Sequence of chain 1.A:
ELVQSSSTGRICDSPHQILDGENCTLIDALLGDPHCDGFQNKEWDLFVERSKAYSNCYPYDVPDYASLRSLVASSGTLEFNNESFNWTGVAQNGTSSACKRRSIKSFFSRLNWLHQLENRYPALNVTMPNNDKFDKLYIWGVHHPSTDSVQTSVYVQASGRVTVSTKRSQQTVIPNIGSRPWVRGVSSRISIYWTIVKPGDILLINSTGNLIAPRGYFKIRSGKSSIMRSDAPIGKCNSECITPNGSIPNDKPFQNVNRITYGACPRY

This protein binds this small molecule.
Small molecule (SMILES): CC(=O)N[C@H]1[C@H](OC[C@H]2OC[C@H](NC(C)=O)[C@@H](O)[C@@H]2O)O[C@H](CO)[C@@H](O[C@@H]2O[C@H](CO)[C@@H](O)[C@H](O)[C@@H]2O)[C@@H]1O

Binding-site contacts:
Ligand atom O5 contacts residue ASN27 of chain 1.A at 2.4 Å (h-bond).
Ligand atom C5 contacts residue ASN27 of chain 1.A at 3.7 Å.
Ligand atom O5 contacts residue TYR58 of chain 1.A at 4.3 Å.
Ligand atom C1 contacts residue ASN27 of chain 1.A at 1.4 Å.
Ligand atom C4 contacts residue ASN27 of chain 1.A at 4.2 Å.
Ligand atom O7 contacts residue GLU26 of chain 1.A at 3.2 Å.
Ligand atom C8 contacts residue HIS39 of chain 1.A at 3.9 Å.
Ligand atom C7 contacts residue ASN27 of chain 1.A at 3.4 Å.
Ligand atom C8 contacts residue ASN27 of chain 1.A at 3.6 Å.
Ligand atom N2 contacts residue ASN27 of chain 1.A at 2.8 Å (h-bond).
Ligand atom N2 contacts residue GLU26 of chain 1.A at 3.9 Å.
Ligand atom C7 contacts residue GLU26 of chain 1.A at 3.9 Å.
Ligand atom O7 contacts residue ASN27 of chain 1.A at 4.2 Å.
Ligand atom C3 contacts residue ASN27 of chain 1.A at 3.8 Å.
Ligand atom C2 contacts residue ASN27 of chain 1.A at 2.4 Å.